Binding-site contacts:
Ligand atom C10 contacts residue LEU64 of chain 1.B at 4.0 Å (hydrophobic).
Ligand atom C14 contacts residue ILE92 of chain 1.B at 4.1 Å (hydrophobic).
Ligand atom C4 contacts residue TYR62 of chain 1.B at 3.2 Å (hydrophobic).
Ligand atom C15 contacts residue VAL124 of chain 1.B at 4.1 Å (hydrophobic).
Ligand atom C15 contacts residue ASP126 of chain 1.B at 3.5 Å.
Ligand atom C2 contacts residue TYR62 of chain 1.B at 3.6 Å (hydrophobic).
Ligand atom CL contacts residue VAL124 of chain 1.B at 4.1 Å.
Ligand atom C13 contacts residue ILE92 of chain 1.B at 3.6 Å (hydrophobic).
Ligand atom N1 contacts residue TYR62 of chain 1.B at 3.0 Å (h-bond).
Ligand atom C15 contacts residue ALA133 of chain 1.B at 3.5 Å (hydrophobic).
Ligand atom C10 contacts residue GLN59 of chain 1.B at 3.6 Å.
Ligand atom C contacts residue GLN63 of chain 1.B at 3.7 Å.
Ligand atom C12 contacts residue ILE92 of chain 1.B at 3.7 Å (hydrophobic).
Ligand atom C16 contacts residue GLN59 of chain 1.B at 4.1 Å.
Ligand atom C2 contacts residue GLN63 of chain 1.B at 4.1 Å.
Ligand atom CL contacts residue VAL90 of chain 1.B at 3.9 Å.
Ligand atom C16 contacts residue ASP126 of chain 1.B at 3.9 Å.
Ligand atom C12 contacts residue ASP126 of chain 1.B at 3.8 Å.
Ligand atom C14 contacts residue PRO132 of chain 1.B at 4.2 Å (hydrophobic).
Ligand atom N contacts residue ASP60 of chain 1.B at 3.7 Å.
Ligand atom C10 contacts residue TYR62 of chain 1.B at 3.4 Å (hydrophobic).
Ligand atom C9 contacts residue GLN59 of chain 1.B at 4.1 Å.
Ligand atom C11 contacts residue ASP126 of chain 1.B at 3.9 Å.
Ligand atom C13 contacts residue ASP126 of chain 1.B at 3.7 Å.
Ligand atom C1 contacts residue GLN63 of chain 1.B at 3.7 Å.
Ligand atom C contacts residue ILE82 of chain 1.B at 3.9 Å (hydrophobic).
Ligand atom N1 contacts residue GLN59 of chain 1.B at 3.9 Å.
Ligand atom N contacts residue ILE82 of chain 1.B at 3.7 Å.
Ligand atom C16 contacts residue LYS125 of chain 1.B at 4.1 Å.
Ligand atom CL contacts residue LEU64 of chain 1.B at 4.0 Å.
Ligand atom C14 contacts residue ALA133 of chain 1.B at 3.6 Å (hydrophobic).
Ligand atom C15 contacts residue LYS125 of chain 1.B at 3.8 Å.
Ligand atom C2 contacts residue ASP60 of chain 1.B at 3.7 Å.
Ligand atom C14 contacts residue THR131 of chain 1.B at 3.1 Å.
Ligand atom C3 contacts residue TYR62 of chain 1.B at 3.6 Å (hydrophobic).
Ligand atom C16 contacts residue VAL124 of chain 1.B at 4.0 Å (hydrophobic).
Ligand atom C contacts residue ASP60 of chain 1.B at 4.0 Å.
Ligand atom C14 contacts residue ASP126 of chain 1.B at 3.7 Å.
Ligand atom C5 contacts residue TYR62 of chain 1.B at 3.7 Å (hydrophobic).
Ligand atom C15 contacts residue THR131 of chain 1.B at 3.4 Å.

Sequence of chain 1.B:
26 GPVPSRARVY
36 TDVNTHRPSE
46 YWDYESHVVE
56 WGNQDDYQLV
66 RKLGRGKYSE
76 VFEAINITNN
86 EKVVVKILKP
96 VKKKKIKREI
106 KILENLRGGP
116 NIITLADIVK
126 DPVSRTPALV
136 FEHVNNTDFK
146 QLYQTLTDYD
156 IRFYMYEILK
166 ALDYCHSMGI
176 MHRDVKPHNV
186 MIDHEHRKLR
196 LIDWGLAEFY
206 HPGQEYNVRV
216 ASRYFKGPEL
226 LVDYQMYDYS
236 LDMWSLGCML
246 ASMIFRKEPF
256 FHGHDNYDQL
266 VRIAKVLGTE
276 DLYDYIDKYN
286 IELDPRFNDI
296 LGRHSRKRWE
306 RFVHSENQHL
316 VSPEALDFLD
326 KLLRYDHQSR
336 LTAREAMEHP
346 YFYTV

A small-molecule ligand and the protein it binds are described below.
Small molecule (SMILES): NCCCCNCc1ccc(-c2ccccc2)c(Cl)c1